Binding-site contacts:
Ligand atom O05 contacts residue VAL116 of chain 1.A at 3.0 Å (h-bond).
Ligand atom S12 contacts residue VAL53 of chain 1.A at 4.0 Å.
Ligand atom C04 contacts residue VAL66 of chain 1.A at 3.4 Å (hydrophobic).
Ligand atom C07 contacts residue PHE113 of chain 1.A at 3.8 Å (hydrophobic).
Ligand atom O14 contacts residue LYS68 of chain 1.A at 3.6 Å.
Ligand atom C11 contacts residue ILE174 of chain 1.A at 3.8 Å (hydrophobic).
Ligand atom C13 contacts residue VAL53 of chain 1.A at 4.0 Å (hydrophobic).
Ligand atom C09 contacts residue MET163 of chain 1.A at 3.6 Å (hydrophobic).
Ligand atom O02 contacts residue MET163 of chain 1.A at 3.5 Å.
Ligand atom C03 contacts residue MET163 of chain 1.A at 3.4 Å (hydrophobic).
Ligand atom C16 contacts residue ASP175 of chain 1.A at 3.3 Å.
Ligand atom C01 contacts residue LEU45 of chain 1.A at 4.1 Å (hydrophobic).
Ligand atom C06 contacts residue VAL116 of chain 1.A at 4.0 Å (hydrophobic).
Ligand atom O14 contacts residue ASP175 of chain 1.A at 3.8 Å.
Ligand atom C16 contacts residue ILE174 of chain 1.A at 4.0 Å (hydrophobic).
Ligand atom O14 contacts residue VAL53 of chain 1.A at 3.6 Å.
Ligand atom O02 contacts residue VAL66 of chain 1.A at 4.0 Å.
Ligand atom C04 contacts residue VAL116 of chain 1.A at 4.0 Å (hydrophobic).
Ligand atom S12 contacts residue ILE174 of chain 1.A at 4.0 Å.
Ligand atom C06 contacts residue ILE95 of chain 1.A at 3.9 Å (hydrophobic).
Ligand atom N15 contacts residue LYS68 of chain 1.A at 2.8 Å (salt-bridge).
Ligand atom C03 contacts residue VAL66 of chain 1.A at 3.8 Å (hydrophobic).
Ligand atom C07 contacts residue ILE95 of chain 1.A at 3.6 Å (hydrophobic).
Ligand atom C10 contacts residue PHE113 of chain 1.A at 3.8 Å (hydrophobic).
Ligand atom C10 contacts residue ILE174 of chain 1.A at 3.8 Å (hydrophobic).
Ligand atom C13 contacts residue LYS68 of chain 1.A at 3.6 Å.
Ligand atom C06 contacts residue VAL66 of chain 1.A at 3.9 Å (hydrophobic).
Ligand atom C16 contacts residue PHE113 of chain 1.A at 3.8 Å (hydrophobic).
Ligand atom O05 contacts residue VAL66 of chain 1.A at 3.3 Å.
Ligand atom O05 contacts residue HIS115 of chain 1.A at 3.9 Å.
Ligand atom C09 contacts residue VAL66 of chain 1.A at 3.9 Å (hydrophobic).
Ligand atom C06 contacts residue GLU114 of chain 1.A at 3.2 Å.
Ligand atom O17 contacts residue ILE174 of chain 1.A at 3.9 Å.
Ligand atom C07 contacts residue GLU114 of chain 1.A at 3.9 Å.
Ligand atom C01 contacts residue MET163 of chain 1.A at 3.7 Å (hydrophobic).
Ligand atom O17 contacts residue ASP175 of chain 1.A at 3.0 Å (salt-bridge).
Ligand atom O17 contacts residue PHE113 of chain 1.A at 3.4 Å.
Ligand atom C16 contacts residue LYS68 of chain 1.A at 4.0 Å.
Ligand atom N15 contacts residue ASP175 of chain 1.A at 3.4 Å.
Ligand atom C04 contacts residue MET163 of chain 1.A at 3.6 Å (hydrophobic).

Sequence of chain 1.A:
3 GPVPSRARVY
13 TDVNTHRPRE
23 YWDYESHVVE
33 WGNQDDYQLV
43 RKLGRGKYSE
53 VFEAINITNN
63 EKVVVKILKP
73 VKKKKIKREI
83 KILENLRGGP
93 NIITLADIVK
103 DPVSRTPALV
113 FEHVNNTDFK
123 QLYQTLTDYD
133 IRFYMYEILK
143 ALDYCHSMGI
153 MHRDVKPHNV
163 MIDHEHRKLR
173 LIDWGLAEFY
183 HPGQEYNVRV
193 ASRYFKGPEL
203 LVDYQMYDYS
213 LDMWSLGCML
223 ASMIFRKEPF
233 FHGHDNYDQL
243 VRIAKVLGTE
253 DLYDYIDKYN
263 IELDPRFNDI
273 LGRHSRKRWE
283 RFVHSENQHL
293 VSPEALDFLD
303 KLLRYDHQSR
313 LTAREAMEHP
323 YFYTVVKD

A small-molecule ligand and the protein it binds are described below.
Small molecule (SMILES): COc1cc(/C=C2\SC(=O)NC2=O)ccc1O